This small molecule binds to this protein.
Small molecule (SMILES): Nc1nc(=O)c2ncn([C@@H]3O[C@H](CO[P](=O)(O)O[C@H]4[C@@H](O)[C@H](n5ccc(=O)[nH]c5=O)O[C@@H]4CO)[C@@H](O[P](=O)(O)OC[C@H]4O[C@@H](n5ccc(=O)[nH]c5=O)[C@H](O)[C@@H]4O[P](=O)(O)OC[C@H]4O[C@@H](n5cnc6c(N)ncnc65)[C@H](O)[C@@H]4O[P](=O)(O)OC[C@H]4O[C@@H](n5cnc6c(N)ncnc65)[C@H](O)[C@@H]4O[P](=O)(O)OC[C@H]4O[C@@H](n5cnc6c(N)ncnc65)[C@H](O)[C@@H]4O[P](=O)(O)OC[C@H]4O[C@@H](n5ccc(=O)[nH]c5=O)[C@H](O)[C@@H]4O[P](=O)(O)OC[C@H]4O[C@@H](n5cnc6c(N)ncnc65)[C@H](O)[C@@H]4O)[C@H]3O)c2[nH]1

Binding-site contacts:
Ligand atom O2' contacts residue LYS39 of chain 1.A at 2.8 Å (salt-bridge).
Ligand atom O2 contacts residue ASN338 of chain 1.A at 3.1 Å (h-bond).
Ligand atom N3 contacts residue ASN253 of chain 1.A at 3.2 Å (h-bond).
Ligand atom O4 contacts residue GLN86 of chain 1.A at 3.2 Å (h-bond).
Ligand atom N1 contacts residue GLN129 of chain 1.A at 3.0 Å (h-bond).
Ligand atom N1 contacts residue TYR254 of chain 1.A at 3.1 Å (h-bond).
Ligand atom N2 contacts residue SER291 of chain 1.A at 3.2 Å (h-bond).
Ligand atom OP1 contacts residue TYR199 of chain 1.A at 2.8 Å (h-bond).
Ligand atom N2 contacts residue GLU295 of chain 1.A at 2.7 Å (salt-bridge).
Ligand atom O4' contacts residue LYS122 of chain 1.A at 3.0 Å (salt-bridge).
Ligand atom O2' contacts residue LYS198 of chain 1.A at 2.7 Å (salt-bridge).
Ligand atom N7 contacts residue TYR339 of chain 1.A at 3.2 Å.
Ligand atom C2 contacts residue GLN129 of chain 1.A at 3.2 Å.
Ligand atom O4 contacts residue GLN257 of chain 1.A at 2.7 Å (h-bond).
Ligand atom O3' contacts residue LYS288 of chain 1.A at 3.1 Å (salt-bridge).
Ligand atom N6 contacts residue GLN167 of chain 1.A at 3.2 Å (h-bond).
Ligand atom O2 contacts residue ASN253 of chain 1.A at 3.0 Å (h-bond).
Ligand atom N3 contacts residue ASN82 of chain 1.A at 2.9 Å (h-bond).
Ligand atom N1 contacts residue GLU295 of chain 1.A at 2.5 Å (salt-bridge).
Ligand atom C2 contacts residue TYR339 of chain 1.A at 3.1 Å (hydrophobic).
Ligand atom C6 contacts residue TYR254 of chain 1.A at 3.2 Å (hydrophobic).
Ligand atom N9 contacts residue TYR202 of chain 1.A at 3.1 Å (h-bond).
Ligand atom O3' contacts residue LYS198 of chain 1.A at 2.9 Å (salt-bridge).
Ligand atom C4 contacts residue TYR202 of chain 1.A at 3.0 Å (hydrophobic).
Ligand atom O3' contacts residue LYS39 of chain 1.A at 3.2 Å (salt-bridge).
Ligand atom O2' contacts residue PHE80 of chain 1.A at 3.1 Å.
Ligand atom C4 contacts residue TYR254 of chain 1.A at 3.2 Å (hydrophobic).
Ligand atom N7 contacts residue HIS164 of chain 1.A at 3.2 Å.
Ligand atom N3 contacts residue TYR254 of chain 1.A at 3.1 Å.
Ligand atom C2 contacts residue GLU295 of chain 1.A at 3.0 Å.
Ligand atom C2 contacts residue TYR83 of chain 1.A at 3.2 Å (hydrophobic).
Ligand atom O2' contacts residue ASN161 of chain 1.A at 3.2 Å (h-bond).
Ligand atom C2 contacts residue TYR254 of chain 1.A at 3.1 Å (hydrophobic).
Ligand atom C5 contacts residue TYR202 of chain 1.A at 3.2 Å (hydrophobic).
Ligand atom N1 contacts residue TYR83 of chain 1.A at 3.1 Å (h-bond).
Ligand atom O2 contacts residue ASN82 of chain 1.A at 2.9 Å (h-bond).
Ligand atom N1 contacts residue GLN205 of chain 1.A at 2.8 Å (h-bond).
Ligand atom N7 contacts residue GLN167 of chain 1.A at 2.8 Å (h-bond).
Ligand atom O2' contacts residue LYS288 of chain 1.A at 3.0 Å (salt-bridge).
Ligand atom N3 contacts residue ASN338 of chain 1.A at 2.9 Å (h-bond).

Sequence of chain 1.A:
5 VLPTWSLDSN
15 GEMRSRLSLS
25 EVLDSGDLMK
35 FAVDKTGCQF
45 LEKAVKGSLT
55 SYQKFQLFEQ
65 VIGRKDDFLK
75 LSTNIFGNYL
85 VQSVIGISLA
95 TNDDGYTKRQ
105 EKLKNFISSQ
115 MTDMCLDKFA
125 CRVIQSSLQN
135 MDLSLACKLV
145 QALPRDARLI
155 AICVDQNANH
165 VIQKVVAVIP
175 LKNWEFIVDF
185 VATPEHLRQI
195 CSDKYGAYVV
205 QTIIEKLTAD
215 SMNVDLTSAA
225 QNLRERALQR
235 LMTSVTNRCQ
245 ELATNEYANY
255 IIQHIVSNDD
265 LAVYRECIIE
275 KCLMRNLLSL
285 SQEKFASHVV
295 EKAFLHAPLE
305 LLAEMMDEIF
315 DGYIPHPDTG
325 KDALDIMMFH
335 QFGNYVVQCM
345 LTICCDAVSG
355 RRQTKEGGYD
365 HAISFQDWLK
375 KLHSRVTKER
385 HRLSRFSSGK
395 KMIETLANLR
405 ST